This small molecule binds to this protein.
Small molecule (SMILES): CC[C@H](C)[C@H](NC(=O)[C@@H](NC(=O)[C@H](O)[C@@H](C=O)C(C)C)C(C)C)C(=O)O

Sequence of chain 1.BA:
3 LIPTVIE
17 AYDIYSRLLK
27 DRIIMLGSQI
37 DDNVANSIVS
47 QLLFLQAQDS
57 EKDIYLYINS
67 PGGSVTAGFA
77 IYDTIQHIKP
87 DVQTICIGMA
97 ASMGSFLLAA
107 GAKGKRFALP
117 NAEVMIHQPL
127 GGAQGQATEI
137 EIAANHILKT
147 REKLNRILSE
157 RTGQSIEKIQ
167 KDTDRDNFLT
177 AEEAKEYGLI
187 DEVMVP

Binding-site contacts:
Ligand atom O3 contacts residue GLY69 of chain 1.BA at 2.8 Å (h-bond).
Ligand atom C14 contacts residue LEU126 of chain 1.BA at 3.3 Å (hydrophobic).
Ligand atom N20 contacts residue LEU126 of chain 1.BA at 3.3 Å (h-bond).
Ligand atom O3 contacts residue SER98 of chain 1.BA at 2.2 Å (h-bond).
Ligand atom C11 contacts residue LEU126 of chain 1.BA at 3.9 Å (hydrophobic).
Ligand atom C24 contacts residue LEU126 of chain 1.BA at 3.8 Å (hydrophobic).
Ligand atom N13 contacts residue VAL71 of chain 1.BA at 3.6 Å.
Ligand atom O12 contacts residue LEU126 of chain 1.BA at 2.7 Å (h-bond).
Ligand atom C18 contacts residue LEU126 of chain 1.BA at 3.8 Å (hydrophobic).
Ligand atom C11 contacts residue VAL71 of chain 1.BA at 3.7 Å (hydrophobic).
Ligand atom C24 contacts residue ILE143 of chain 1.BA at 3.2 Å (hydrophobic).
Ligand atom C5 contacts residue GLY69 of chain 1.BA at 3.4 Å.
Ligand atom C1 contacts residue MET99 of chain 1.BA at 3.2 Å (hydrophobic).
Ligand atom C42 contacts residue GLY128 of chain 1.BA at 3.9 Å.
Ligand atom C5 contacts residue SER98 of chain 1.BA at 3.6 Å.
Ligand atom C9 contacts residue SER98 of chain 1.BA at 3.3 Å.
Ligand atom C7 contacts residue PRO67 of chain 1.BA at 3.5 Å (hydrophobic).
Ligand atom O19 contacts residue GLY69 of chain 1.BA at 3.9 Å.
Ligand atom C11 contacts residue GLY69 of chain 1.BA at 3.5 Å.
Ligand atom C9 contacts residue VAL71 of chain 1.BA at 3.9 Å (hydrophobic).
Ligand atom O3 contacts residue MET99 of chain 1.BA at 3.2 Å.
Ligand atom N13 contacts residue GLY69 of chain 1.BA at 2.9 Å (h-bond).
Ligand atom C16 contacts residue GLY69 of chain 1.BA at 3.5 Å.
Ligand atom C7 contacts residue SER98 of chain 1.BA at 3.5 Å.
Ligand atom C17 contacts residue LEU126 of chain 1.BA at 4.0 Å (hydrophobic).
Ligand atom C18 contacts residue VAL71 of chain 1.BA at 3.7 Å (hydrophobic).
Ligand atom C1 contacts residue SER98 of chain 1.BA at 1.4 Å.
Ligand atom O10 contacts residue VAL71 of chain 1.BA at 3.5 Å.
Ligand atom C4 contacts residue GLY69 of chain 1.BA at 3.8 Å.
Ligand atom O19 contacts residue VAL71 of chain 1.BA at 3.0 Å (h-bond).
Ligand atom C1 contacts residue GLY69 of chain 1.BA at 3.9 Å.
Ligand atom C14 contacts residue GLY69 of chain 1.BA at 4.0 Å.
Ligand atom O27 contacts residue VAL71 of chain 1.BA at 3.9 Å.
Ligand atom C4 contacts residue SER98 of chain 1.BA at 2.5 Å.
Ligand atom O12 contacts residue PRO125 of chain 1.BA at 3.2 Å.
Ligand atom O10 contacts residue SER98 of chain 1.BA at 3.1 Å (h-bond).
Ligand atom C9 contacts residue GLY69 of chain 1.BA at 3.2 Å.
Ligand atom O3 contacts residue GLY68 of chain 1.BA at 3.5 Å.
Ligand atom O27 contacts residue SER70 of chain 1.BA at 3.5 Å (h-bond).
Ligand atom O19 contacts residue SER70 of chain 1.BA at 3.5 Å.